Binding-site contacts:
Ligand atom C36 contacts residue MET504 of chain 1.A at 3.5 Å (hydrophobic).
Ligand atom C7 contacts residue VAL384 of chain 1.A at 3.6 Å (hydrophobic).
Ligand atom C41 contacts residue PHE495 of chain 1.A at 3.4 Å (hydrophobic).
Ligand atom C40 contacts residue PRO372 of chain 1.A at 3.8 Å (hydrophobic).
Ligand atom C16 contacts residue TYR367 of chain 1.A at 3.9 Å (hydrophobic).
Ligand atom C15 contacts residue THR371 of chain 1.A at 4.0 Å.
Ligand atom C14 contacts residue VAL349 of chain 1.A at 3.9 Å (hydrophobic).
Ligand atom C37 contacts residue LEU403 of chain 1.A at 3.8 Å (hydrophobic).
Ligand atom C13 contacts residue VAL384 of chain 1.A at 3.5 Å (hydrophobic).
Ligand atom O1 contacts residue TYR367 of chain 1.A at 2.9 Å (h-bond).
Ligand atom C43 contacts residue PRO372 of chain 1.A at 3.7 Å (hydrophobic).
Ligand atom C32 contacts residue ILE503 of chain 1.A at 3.8 Å (hydrophobic).
Ligand atom C31 contacts residue ILE503 of chain 1.A at 3.9 Å (hydrophobic).
Ligand atom C6 contacts residue VAL384 of chain 1.A at 3.6 Å (hydrophobic).
Ligand atom C30 contacts residue PHE495 of chain 1.A at 4.0 Å (hydrophobic).
Ligand atom C14 contacts residue ILE347 of chain 1.A at 3.5 Å (hydrophobic).
Ligand atom C2 contacts residue THR371 of chain 1.A at 3.6 Å.
Ligand atom O12 contacts residue ALA373 of chain 1.A at 4.1 Å.
Ligand atom C15 contacts residue TYR367 of chain 1.A at 3.4 Å (hydrophobic).
Ligand atom N1 contacts residue THR371 of chain 1.A at 3.3 Å (h-bond).
Ligand atom C8 contacts residue VAL384 of chain 1.A at 4.0 Å (hydrophobic).
Ligand atom O11 contacts residue TYR367 of chain 1.A at 2.5 Å (h-bond).
Ligand atom C17 contacts residue PHE495 of chain 1.A at 3.9 Å (hydrophobic).
Ligand atom C3 contacts residue THR371 of chain 1.A at 3.9 Å.
Ligand atom C30 contacts residue THR370 of chain 1.A at 3.9 Å.
Ligand atom C14 contacts residue SER348 of chain 1.A at 4.0 Å.
Ligand atom C14 contacts residue VAL384 of chain 1.A at 3.9 Å (hydrophobic).
Ligand atom C17 contacts residue LEU494 of chain 1.A at 3.8 Å (hydrophobic).
Ligand atom C37 contacts residue SER406 of chain 1.A at 3.9 Å.
Ligand atom C37 contacts residue GLN352 of chain 1.A at 3.8 Å.
Ligand atom C36 contacts residue MET507 of chain 1.A at 3.7 Å (hydrophobic).
Ligand atom O2 contacts residue VAL349 of chain 1.A at 3.2 Å.
Ligand atom C5 contacts residue VAL384 of chain 1.A at 4.1 Å (hydrophobic).
Ligand atom C30 contacts residue LEU494 of chain 1.A at 4.1 Å (hydrophobic).
Ligand atom C43 contacts residue THR371 of chain 1.A at 4.0 Å.
Ligand atom O3 contacts residue VAL384 of chain 1.A at 4.0 Å.
Ligand atom C13 contacts residue ILE386 of chain 1.A at 3.3 Å (hydrophobic).
Ligand atom C42 contacts residue PHE495 of chain 1.A at 3.6 Å (hydrophobic).
Ligand atom O6 contacts residue GLN352 of chain 1.A at 3.9 Å.
Ligand atom C4 contacts residue ALA373 of chain 1.A at 4.0 Å (hydrophobic).

Sequence of chain 1.A:
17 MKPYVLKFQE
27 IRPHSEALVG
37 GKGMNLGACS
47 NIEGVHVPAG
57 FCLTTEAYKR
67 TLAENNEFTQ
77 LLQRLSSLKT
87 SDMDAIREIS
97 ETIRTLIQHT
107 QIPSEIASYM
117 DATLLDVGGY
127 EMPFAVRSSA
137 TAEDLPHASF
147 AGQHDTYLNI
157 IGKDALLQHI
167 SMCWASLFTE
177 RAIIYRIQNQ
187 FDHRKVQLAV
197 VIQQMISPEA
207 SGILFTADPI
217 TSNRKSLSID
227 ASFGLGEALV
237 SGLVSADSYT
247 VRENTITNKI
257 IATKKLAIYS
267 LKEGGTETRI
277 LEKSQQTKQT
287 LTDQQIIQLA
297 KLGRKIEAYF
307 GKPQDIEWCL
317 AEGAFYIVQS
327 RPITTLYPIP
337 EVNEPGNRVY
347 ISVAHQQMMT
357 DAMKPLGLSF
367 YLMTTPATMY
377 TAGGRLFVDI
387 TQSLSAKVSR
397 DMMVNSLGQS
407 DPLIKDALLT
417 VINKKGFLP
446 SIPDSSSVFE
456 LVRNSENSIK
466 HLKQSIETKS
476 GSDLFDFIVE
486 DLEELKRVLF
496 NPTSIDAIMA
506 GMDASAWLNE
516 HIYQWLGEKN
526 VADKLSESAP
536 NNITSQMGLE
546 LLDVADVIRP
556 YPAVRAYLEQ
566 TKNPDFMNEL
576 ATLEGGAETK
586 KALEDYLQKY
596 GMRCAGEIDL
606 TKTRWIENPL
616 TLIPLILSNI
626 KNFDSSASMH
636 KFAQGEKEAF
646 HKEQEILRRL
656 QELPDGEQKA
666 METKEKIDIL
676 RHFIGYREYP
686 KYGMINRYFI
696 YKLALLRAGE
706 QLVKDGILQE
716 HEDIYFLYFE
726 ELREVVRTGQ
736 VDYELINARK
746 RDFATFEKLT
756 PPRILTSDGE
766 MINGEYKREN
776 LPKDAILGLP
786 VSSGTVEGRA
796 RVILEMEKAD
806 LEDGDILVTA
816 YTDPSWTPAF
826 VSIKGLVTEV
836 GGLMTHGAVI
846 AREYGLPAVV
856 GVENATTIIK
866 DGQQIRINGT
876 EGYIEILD

The small molecule below binds the protein below.
Small molecule (SMILES): CO[C@H]1/C=C/O[C@@]2(C)Oc3c(C)c(O)c4c(O)c(c(/C=N/N5CCN(C)CC5)c(O)c4c3C2=O)NC(=O)/C(C)=C\C=C[C@H](C)[C@H](O)[C@@H](C)[C@@H](O)[C@@H](C)[C@H](OC(C)=O)[C@@H]1C